Binding-site contacts:
Ligand atom CA contacts residue ARG53 of chain 1.C at 4.1 Å.
Ligand atom C contacts residue VAL35 of chain 1.C at 4.2 Å (hydrophobic).
Ligand atom CB contacts residue ILE83 of chain 1.C at 4.4 Å (hydrophobic).
Ligand atom CA contacts residue PYR1 of chain 1.I at 3.9 Å.
Ligand atom OXT contacts residue ARG31 of chain 1.C at 2.9 Å (salt-bridge).
Ligand atom O contacts residue TYR86 of chain 1.C at 3.3 Å.
Ligand atom O3 contacts residue ARG53 of chain 1.C at 3.3 Å (salt-bridge).
Ligand atom O contacts residue VAL35 of chain 1.C at 3.9 Å.
Ligand atom C contacts residue ARG53 of chain 1.C at 4.1 Å.
Ligand atom CB contacts residue VAL35 of chain 1.C at 4.2 Å (hydrophobic).
Ligand atom C contacts residue ARG31 of chain 1.C at 3.4 Å.
Ligand atom OXT contacts residue ILE17 of chain 1.D at 4.1 Å.
Ligand atom O3 contacts residue MET57 of chain 1.C at 4.4 Å.
Ligand atom O contacts residue ILE83 of chain 1.C at 3.8 Å.
Ligand atom O3 contacts residue PYR1 of chain 1.I at 3.4 Å.
Ligand atom CA contacts residue ILE87 of chain 1.C at 4.2 Å (hydrophobic).
Ligand atom CB contacts residue TYR86 of chain 1.C at 4.1 Å (hydrophobic).
Ligand atom OXT contacts residue MET57 of chain 1.C at 3.0 Å.
Ligand atom OXT contacts residue ILE83 of chain 1.C at 4.0 Å.
Ligand atom CB contacts residue ILE87 of chain 1.C at 3.5 Å (hydrophobic).
Ligand atom CB contacts residue PYR1 of chain 1.I at 4.1 Å.
Ligand atom C contacts residue ILE83 of chain 1.C at 4.2 Å (hydrophobic).
Ligand atom O contacts residue ARG31 of chain 1.C at 2.7 Å (salt-bridge).
Ligand atom OXT contacts residue ARG53 of chain 1.C at 3.3 Å (salt-bridge).
Ligand atom C contacts residue MET57 of chain 1.C at 4.2 Å (hydrophobic).
Ligand atom C contacts residue TYR86 of chain 1.C at 4.4 Å (hydrophobic).

The protein below binds the small molecule below.
Small molecule (SMILES): CC(=O)C(=O)O

Sequence of chain 1.C:
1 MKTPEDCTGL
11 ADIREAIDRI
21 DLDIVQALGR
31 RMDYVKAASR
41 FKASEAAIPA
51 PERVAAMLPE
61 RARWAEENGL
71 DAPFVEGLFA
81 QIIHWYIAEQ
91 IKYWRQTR

Sequence of chain 1.D:
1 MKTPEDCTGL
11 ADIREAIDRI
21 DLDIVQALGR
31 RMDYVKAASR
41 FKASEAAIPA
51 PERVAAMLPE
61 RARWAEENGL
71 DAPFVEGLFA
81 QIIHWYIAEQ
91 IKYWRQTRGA